Sequence of chain 1.J:
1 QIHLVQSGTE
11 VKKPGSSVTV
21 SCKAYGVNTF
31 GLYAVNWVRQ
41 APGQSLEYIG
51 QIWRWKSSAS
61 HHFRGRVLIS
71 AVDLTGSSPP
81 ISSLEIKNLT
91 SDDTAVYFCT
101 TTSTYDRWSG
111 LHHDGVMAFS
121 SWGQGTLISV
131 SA

The small molecule below binds the protein below.
Small molecule (SMILES): CC(=O)N[C@H]1[C@H](O[C@H]2[C@H](O)[C@@H](NC(C)=O)CO[C@@H]2CO[C@@H]2O[C@@H](C)[C@@H](O)[C@@H](O)[C@@H]2O)O[C@H](CO)[C@@H](O)[C@@H]1O

Binding-site contacts:
Ligand atom C3 contacts residue ARG51 of chain 1.K at 3.8 Å.
Ligand atom O5 contacts residue SER125 of chain 1.B at 4.0 Å.
Ligand atom C4 contacts residue SER125 of chain 1.B at 3.7 Å.
Ligand atom C8 contacts residue TRP108 of chain 1.J at 3.7 Å (hydrophobic).
Ligand atom C7 contacts residue ASN126 of chain 1.B at 3.8 Å.
Ligand atom O7 contacts residue ASN32 of chain 1.K at 3.6 Å (h-bond).
Ligand atom C7 contacts residue SER109 of chain 1.J at 4.1 Å.
Ligand atom N2 contacts residue ASN126 of chain 1.B at 2.9 Å (h-bond).
Ligand atom O7 contacts residue ALA53 of chain 1.K at 4.2 Å.
Ligand atom C5 contacts residue SER125 of chain 1.B at 3.3 Å.
Ligand atom O7 contacts residue SER109 of chain 1.J at 4.1 Å.
Ligand atom C5 contacts residue ARG51 of chain 1.K at 4.2 Å.
Ligand atom O3 contacts residue ALA53 of chain 1.K at 4.1 Å.
Ligand atom O5 contacts residue ASN126 of chain 1.B at 2.2 Å (h-bond).
Ligand atom C2 contacts residue ALA54 of chain 1.K at 4.0 Å (hydrophobic).
Ligand atom O5 contacts residue ARG51 of chain 1.K at 4.3 Å.
Ligand atom C2 contacts residue ARG51 of chain 1.K at 4.3 Å.
Ligand atom C7 contacts residue ASN32 of chain 1.K at 4.0 Å.
Ligand atom C1 contacts residue ASN126 of chain 1.B at 1.4 Å.
Ligand atom O7 contacts residue TYR50 of chain 1.K at 3.2 Å (h-bond).
Ligand atom C6 contacts residue SER125 of chain 1.B at 3.6 Å.
Ligand atom O3 contacts residue ALA54 of chain 1.K at 4.0 Å.
Ligand atom C7 contacts residue TYR50 of chain 1.K at 4.2 Å (hydrophobic).
Ligand atom C8 contacts residue ASN126 of chain 1.B at 4.1 Å.
Ligand atom O4 contacts residue ALA54 of chain 1.K at 3.5 Å.
Ligand atom O6 contacts residue SER125 of chain 1.B at 3.8 Å.
Ligand atom C2 contacts residue ASN126 of chain 1.B at 2.4 Å.
Ligand atom O3 contacts residue TYR50 of chain 1.K at 4.3 Å.
Ligand atom C8 contacts residue SER109 of chain 1.J at 3.7 Å.
Ligand atom C4 contacts residue ASN126 of chain 1.B at 4.1 Å.
Ligand atom N2 contacts residue ARG51 of chain 1.K at 3.7 Å.
Ligand atom C3 contacts residue ASN126 of chain 1.B at 3.8 Å.
Ligand atom O3 contacts residue ARG51 of chain 1.K at 4.2 Å.
Ligand atom C1 contacts residue ALA54 of chain 1.K at 3.9 Å (hydrophobic).
Ligand atom O7 contacts residue ALA67 of chain 1.K at 4.3 Å.
Ligand atom O6 contacts residue ASN126 of chain 1.B at 4.3 Å.
Ligand atom N2 contacts residue ASN32 of chain 1.K at 3.9 Å.
Ligand atom O5 contacts residue ALA54 of chain 1.K at 3.5 Å.
Ligand atom C1 contacts residue ARG51 of chain 1.K at 4.3 Å.
Ligand atom C5 contacts residue ASN126 of chain 1.B at 3.6 Å.

Sequence of chain 1.K:
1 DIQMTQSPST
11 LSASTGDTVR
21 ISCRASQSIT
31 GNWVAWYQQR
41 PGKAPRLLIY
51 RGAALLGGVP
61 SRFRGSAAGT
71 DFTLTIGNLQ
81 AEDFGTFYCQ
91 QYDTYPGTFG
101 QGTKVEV

Sequence of chain 1.B:
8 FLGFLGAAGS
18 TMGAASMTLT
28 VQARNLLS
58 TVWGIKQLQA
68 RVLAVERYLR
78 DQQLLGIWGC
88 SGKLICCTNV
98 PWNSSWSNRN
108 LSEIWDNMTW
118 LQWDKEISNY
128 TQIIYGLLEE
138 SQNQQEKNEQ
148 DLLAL